Binding-site contacts:
Ligand atom F1 contacts residue GLN192 of chain 1.A at 3.3 Å.
Ligand atom C3 contacts residue CYS145 of chain 1.A at 1.8 Å (hydrophobic).
Ligand atom F1 contacts residue MET165 of chain 1.A at 3.3 Å.
Ligand atom N2 contacts residue GLU166 of chain 1.A at 3.3 Å (salt-bridge).
Ligand atom N1 contacts residue HIS164 of chain 1.A at 3.6 Å.
Ligand atom F3 contacts residue GLU166 of chain 1.A at 3.1 Å.
Ligand atom O1 contacts residue HIS163 of chain 1.A at 2.5 Å (h-bond).
Ligand atom N2 contacts residue PHE140 of chain 1.A at 3.1 Å (h-bond).
Ligand atom C20 contacts residue HIS41 of chain 1.A at 3.7 Å.
Ligand atom C4 contacts residue CYS145 of chain 1.A at 3.3 Å (hydrophobic).
Ligand atom C19 contacts residue MET165 of chain 1.A at 3.6 Å (hydrophobic).
Ligand atom C20 contacts residue ASP187 of chain 1.A at 3.6 Å.
Ligand atom O1 contacts residue GLU166 of chain 1.A at 3.5 Å.
Ligand atom C21 contacts residue GLU166 of chain 1.A at 3.7 Å.
Ligand atom F1 contacts residue THR190 of chain 1.A at 3.4 Å.
Ligand atom C7 contacts residue PHE140 of chain 1.A at 3.7 Å (hydrophobic).
Ligand atom C7 contacts residue LEU141 of chain 1.A at 3.5 Å (hydrophobic).
Ligand atom N4 contacts residue GLU166 of chain 1.A at 2.8 Å (salt-bridge).
Ligand atom C22 contacts residue MET165 of chain 1.A at 3.6 Å (hydrophobic).
Ligand atom O1 contacts residue PHE140 of chain 1.A at 3.7 Å.
Ligand atom C7 contacts residue GLU166 of chain 1.A at 3.8 Å.
Ligand atom F3 contacts residue PRO168 of chain 1.A at 3.5 Å.
Ligand atom C16 contacts residue GLU166 of chain 1.A at 3.3 Å.
Ligand atom C10 contacts residue GLN189 of chain 1.A at 3.3 Å.
Ligand atom C8 contacts residue GLU166 of chain 1.A at 3.6 Å.
Ligand atom N1 contacts residue CYS145 of chain 1.A at 3.1 Å (h-bond).
Ligand atom N2 contacts residue LEU141 of chain 1.A at 3.5 Å (h-bond).
Ligand atom C14 contacts residue GLU166 of chain 1.A at 3.7 Å.
Ligand atom N5 contacts residue GLY143 of chain 1.A at 3.2 Å (h-bond).
Ligand atom O4 contacts residue ARG188 of chain 1.A at 3.5 Å (salt-bridge).
Ligand atom C2 contacts residue CYS145 of chain 1.A at 2.8 Å (hydrophobic).
Ligand atom N5 contacts residue CYS145 of chain 1.A at 2.8 Å (h-bond).
Ligand atom F3 contacts residue LEU167 of chain 1.A at 3.4 Å.
Ligand atom O4 contacts residue MET165 of chain 1.A at 3.3 Å.
Ligand atom C21 contacts residue MET165 of chain 1.A at 3.3 Å (hydrophobic).
Ligand atom C7 contacts residue ASN142 of chain 1.A at 3.7 Å.
Ligand atom O3 contacts residue GLU166 of chain 1.A at 3.4 Å (salt-bridge).
Ligand atom C8 contacts residue HIS163 of chain 1.A at 3.6 Å.
Ligand atom O1 contacts residue HIS172 of chain 1.A at 3.6 Å.
Ligand atom O4 contacts residue GLN189 of chain 1.A at 3.5 Å.

Sequence of chain 1.B:
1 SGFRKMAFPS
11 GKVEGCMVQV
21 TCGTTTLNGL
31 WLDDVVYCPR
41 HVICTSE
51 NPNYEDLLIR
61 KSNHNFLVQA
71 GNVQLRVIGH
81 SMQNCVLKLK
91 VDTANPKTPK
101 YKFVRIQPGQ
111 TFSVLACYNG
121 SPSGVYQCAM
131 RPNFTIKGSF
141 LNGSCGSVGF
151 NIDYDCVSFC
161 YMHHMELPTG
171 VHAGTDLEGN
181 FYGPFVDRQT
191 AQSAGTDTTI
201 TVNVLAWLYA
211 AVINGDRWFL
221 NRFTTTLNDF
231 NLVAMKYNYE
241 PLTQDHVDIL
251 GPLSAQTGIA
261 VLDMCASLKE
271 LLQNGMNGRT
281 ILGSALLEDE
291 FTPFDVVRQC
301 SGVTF

Sequence of chain 1.A:
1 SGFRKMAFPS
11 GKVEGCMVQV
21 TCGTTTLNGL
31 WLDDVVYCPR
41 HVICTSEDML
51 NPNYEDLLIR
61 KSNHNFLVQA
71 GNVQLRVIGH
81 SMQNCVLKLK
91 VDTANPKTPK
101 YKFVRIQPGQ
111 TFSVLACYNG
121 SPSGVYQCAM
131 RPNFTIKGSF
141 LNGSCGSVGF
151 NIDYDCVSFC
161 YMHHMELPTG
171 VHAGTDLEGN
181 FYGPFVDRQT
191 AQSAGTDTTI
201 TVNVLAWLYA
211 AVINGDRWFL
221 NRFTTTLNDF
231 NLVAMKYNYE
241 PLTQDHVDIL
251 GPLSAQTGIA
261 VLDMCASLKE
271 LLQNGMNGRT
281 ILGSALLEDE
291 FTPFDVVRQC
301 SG

This small molecule binds to this protein.
Small molecule (SMILES): [H]/N=C/[C@H](C[C@@H]1CCNC1=O)NC(=O)[C@@H]1[C@@H]2[C@H](CN1C(=O)[C@@H](NC(=O)C(F)(F)F)C(C)(C)C)C2(C)C